The protein below binds the small molecule below.
Small molecule (SMILES): Nc1nc2c(ncn2[C@@H]2O[C@H](CO[P](=O)(O)C[P](=O)(O)OP(=O)(O)O)[C@@H](O)[C@H]2O)c(=O)[nH]1

Sequence of chain 6.B:
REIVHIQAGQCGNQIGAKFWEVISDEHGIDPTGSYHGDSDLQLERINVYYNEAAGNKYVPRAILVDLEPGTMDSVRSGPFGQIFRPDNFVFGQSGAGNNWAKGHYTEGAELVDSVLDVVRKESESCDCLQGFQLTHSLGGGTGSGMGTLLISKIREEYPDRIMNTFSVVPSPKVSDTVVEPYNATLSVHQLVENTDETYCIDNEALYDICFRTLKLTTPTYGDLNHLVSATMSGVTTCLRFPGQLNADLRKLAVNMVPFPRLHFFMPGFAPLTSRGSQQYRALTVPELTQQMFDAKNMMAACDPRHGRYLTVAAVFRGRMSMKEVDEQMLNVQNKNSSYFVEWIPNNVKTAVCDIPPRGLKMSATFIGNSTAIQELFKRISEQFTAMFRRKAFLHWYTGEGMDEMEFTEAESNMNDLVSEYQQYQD

Sequence of chain 7.A:
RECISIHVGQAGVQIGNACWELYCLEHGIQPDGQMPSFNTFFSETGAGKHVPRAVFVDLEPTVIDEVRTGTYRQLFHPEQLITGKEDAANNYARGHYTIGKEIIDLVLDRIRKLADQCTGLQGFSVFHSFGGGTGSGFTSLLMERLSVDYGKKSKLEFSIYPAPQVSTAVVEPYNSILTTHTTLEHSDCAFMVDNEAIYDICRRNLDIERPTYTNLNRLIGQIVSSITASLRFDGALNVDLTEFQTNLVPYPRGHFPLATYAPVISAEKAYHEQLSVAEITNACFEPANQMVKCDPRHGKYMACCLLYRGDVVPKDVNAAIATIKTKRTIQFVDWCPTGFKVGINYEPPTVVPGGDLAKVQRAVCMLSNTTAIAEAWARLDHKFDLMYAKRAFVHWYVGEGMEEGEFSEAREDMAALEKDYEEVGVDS

Binding-site contacts:
Ligand atom O1B contacts residue MG1 of chain 6.F at 2.4 Å.
Ligand atom N9 contacts residue ASN329 of chain 7.A at 2.1 Å (h-bond).
Ligand atom C5 contacts residue ASN329 of chain 7.A at 3.2 Å.
Ligand atom O6 contacts residue GLN15 of chain 6.B at 2.5 Å (h-bond).
Ligand atom O3G contacts residue MG1 of chain 6.F at 2.5 Å.
Ligand atom O1G contacts residue ALA97 of chain 6.B at 3.0 Å (h-bond).
Ligand atom O2G contacts residue GLY142 of chain 6.B at 3.0 Å (h-bond).
Ligand atom C3' contacts residue ASN329 of chain 7.A at 3.0 Å.
Ligand atom C2' contacts residue ASN329 of chain 7.A at 1.9 Å.
Ligand atom O2G contacts residue ASN99 of chain 6.B at 2.9 Å (h-bond).
Ligand atom N2 contacts residue ASN204 of chain 6.B at 2.6 Å (h-bond).
Ligand atom PB contacts residue THR143 of chain 6.B at 3.3 Å.
Ligand atom C8 contacts residue ASN329 of chain 7.A at 2.4 Å.
Ligand atom N2 contacts residue ASN226 of chain 6.B at 2.9 Å (h-bond).
Ligand atom C4 contacts residue ASN329 of chain 7.A at 2.6 Å.
Ligand atom O2B contacts residue THR143 of chain 6.B at 2.7 Å (h-bond).
Ligand atom O1B contacts residue GLN11 of chain 6.B at 3.2 Å (h-bond).
Ligand atom O2A contacts residue CYS12 of chain 6.B at 3.3 Å (h-bond).
Ligand atom O1B contacts residue LEU248 of chain 7.A at 3.1 Å.
Ligand atom O2B contacts residue GLY144 of chain 6.B at 2.7 Å (h-bond).
Ligand atom O1G contacts residue THR143 of chain 6.B at 3.4 Å.
Ligand atom O3B contacts residue THR143 of chain 6.B at 3.1 Å (h-bond).
Ligand atom O1A contacts residue GLN11 of chain 6.B at 3.1 Å.
Ligand atom C1' contacts residue ASN329 of chain 7.A at 2.4 Å.
Ligand atom O4' contacts residue SER138 of chain 6.B at 3.3 Å (h-bond).
Ligand atom N1 contacts residue ASN226 of chain 6.B at 2.7 Å (h-bond).
Ligand atom O3G contacts residue VAL353 of chain 7.A at 3.5 Å (h-bond).
Ligand atom C2 contacts residue ASN204 of chain 6.B at 3.4 Å.
Ligand atom O2B contacts residue GLY10 of chain 6.B at 3.2 Å.
Ligand atom N7 contacts residue ASN329 of chain 7.A at 3.1 Å (h-bond).
Ligand atom O6 contacts residue ASN226 of chain 6.B at 3.1 Å (h-bond).
Ligand atom N7 contacts residue PRO325 of chain 7.A at 3.2 Å.
Ligand atom O3B contacts residue GLY142 of chain 6.B at 3.5 Å (h-bond).
Ligand atom N1 contacts residue TYR222 of chain 6.B at 3.2 Å.
Ligand atom N3 contacts residue ASN204 of chain 6.B at 3.0 Å (h-bond).
Ligand atom O2' contacts residue ASN329 of chain 7.A at 1.8 Å.
Ligand atom C6 contacts residue ASN226 of chain 6.B at 3.3 Å.
Ligand atom C5' contacts residue ASN329 of chain 7.A at 3.5 Å.
Ligand atom C4' contacts residue SER138 of chain 6.B at 3.2 Å.
Ligand atom O3' contacts residue GLU181 of chain 6.B at 3.3 Å (salt-bridge).